Binding-site contacts:
Ligand atom C5 contacts residue TYR320 of chain 1.B at 3.6 Å (hydrophobic).
Ligand atom N1 contacts residue TRP312 of chain 1.B at 3.5 Å.
Ligand atom O4Q contacts residue ASP353 of chain 1.B at 3.2 Å (salt-bridge).
Ligand atom C2' contacts residue TYR320 of chain 1.B at 3.3 Å (hydrophobic).
Ligand atom PA contacts residue ASN341 of chain 1.B at 3.6 Å.
Ligand atom O4 contacts residue HIS321 of chain 1.B at 3.2 Å.
Ligand atom PA contacts residue TRP312 of chain 1.B at 3.8 Å.
Ligand atom C5 contacts residue TRP312 of chain 1.B at 3.6 Å (hydrophobic).
Ligand atom C4 contacts residue TYR320 of chain 1.B at 3.4 Å (hydrophobic).
Ligand atom O2A contacts residue ASN341 of chain 1.B at 2.9 Å (h-bond).
Ligand atom O4' contacts residue TRP312 of chain 1.B at 3.3 Å.
Ligand atom O2B contacts residue LYS343 of chain 1.B at 3.8 Å.
Ligand atom PB contacts residue THR345 of chain 1.B at 3.6 Å.
Ligand atom N1 contacts residue TYR320 of chain 1.B at 3.5 Å.
Ligand atom O3A contacts residue TYR350 of chain 1.B at 3.7 Å.
Ligand atom O2B contacts residue ASN341 of chain 1.B at 2.9 Å (h-bond).
Ligand atom O4Q contacts residue LYS352 of chain 1.B at 3.5 Å (salt-bridge).
Ligand atom O2 contacts residue TYR320 of chain 1.B at 3.6 Å.
Ligand atom O2A contacts residue TYR350 of chain 1.B at 2.2 Å (h-bond).
Ligand atom C4 contacts residue TRP312 of chain 1.B at 3.8 Å (hydrophobic).
Ligand atom C2 contacts residue TYR320 of chain 1.B at 3.3 Å (hydrophobic).
Ligand atom O2A contacts residue TRP312 of chain 1.B at 2.7 Å (h-bond).
Ligand atom O4 contacts residue VAL317 of chain 1.B at 3.8 Å.
Ligand atom O5' contacts residue TRP312 of chain 1.B at 3.4 Å.
Ligand atom O1A contacts residue ASN341 of chain 1.B at 3.7 Å.
Ligand atom N3 contacts residue TYR320 of chain 1.B at 3.4 Å.
Ligand atom O4Q contacts residue MET349 of chain 1.B at 2.8 Å (h-bond).
Ligand atom N3Q contacts residue TYR387 of chain 1.B at 3.6 Å.
Ligand atom C5M contacts residue TYR320 of chain 1.B at 3.8 Å (hydrophobic).
Ligand atom C5M contacts residue ILE316 of chain 1.B at 3.7 Å (hydrophobic).
Ligand atom C4Q contacts residue ASP353 of chain 1.B at 3.6 Å.
Ligand atom O3B contacts residue THR345 of chain 1.B at 3.5 Å (h-bond).
Ligand atom C6Q contacts residue ASP353 of chain 1.B at 3.6 Å.
Ligand atom C6 contacts residue TYR320 of chain 1.B at 3.8 Å (hydrophobic).
Ligand atom O2B contacts residue TYR350 of chain 1.B at 3.8 Å.
Ligand atom C6 contacts residue TRP312 of chain 1.B at 3.2 Å (hydrophobic).
Ligand atom O2B contacts residue THR345 of chain 1.B at 2.6 Å (h-bond).
Ligand atom PA contacts residue TYR350 of chain 1.B at 3.5 Å.
Ligand atom C5M contacts residue TRP312 of chain 1.B at 3.6 Å (hydrophobic).
Ligand atom C2 contacts residue TRP312 of chain 1.B at 3.7 Å (hydrophobic).

A small-molecule ligand and the protein it binds are described below.
Small molecule (SMILES): Cc1cn([C@H]2C[C@H](O)[C@@H](CO[P](=O)(O)O[P](=O)(O)O[C@H]3O[C@H](C)[C@@H](O)[C@H](N)[C@H]3O)O2)c(=O)[nH]c1=O

Sequence of chain 1.B:
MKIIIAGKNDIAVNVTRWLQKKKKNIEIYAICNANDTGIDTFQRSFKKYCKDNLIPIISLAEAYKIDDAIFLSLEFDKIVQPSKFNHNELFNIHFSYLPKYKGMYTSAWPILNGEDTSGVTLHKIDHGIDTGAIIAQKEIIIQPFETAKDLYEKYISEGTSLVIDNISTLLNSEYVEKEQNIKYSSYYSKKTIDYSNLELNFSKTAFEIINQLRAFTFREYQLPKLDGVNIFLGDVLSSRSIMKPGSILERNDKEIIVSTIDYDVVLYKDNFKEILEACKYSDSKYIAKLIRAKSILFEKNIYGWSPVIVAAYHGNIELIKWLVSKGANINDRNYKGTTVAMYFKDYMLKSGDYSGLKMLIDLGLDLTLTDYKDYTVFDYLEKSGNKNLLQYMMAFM